A small-molecule ligand and the protein it binds are described below.
Small molecule (SMILES): [H]/N=C(\NCCC[C@H](N)C(=O)O)N[N+](=O)[O-]

Sequence of chain 1.A:
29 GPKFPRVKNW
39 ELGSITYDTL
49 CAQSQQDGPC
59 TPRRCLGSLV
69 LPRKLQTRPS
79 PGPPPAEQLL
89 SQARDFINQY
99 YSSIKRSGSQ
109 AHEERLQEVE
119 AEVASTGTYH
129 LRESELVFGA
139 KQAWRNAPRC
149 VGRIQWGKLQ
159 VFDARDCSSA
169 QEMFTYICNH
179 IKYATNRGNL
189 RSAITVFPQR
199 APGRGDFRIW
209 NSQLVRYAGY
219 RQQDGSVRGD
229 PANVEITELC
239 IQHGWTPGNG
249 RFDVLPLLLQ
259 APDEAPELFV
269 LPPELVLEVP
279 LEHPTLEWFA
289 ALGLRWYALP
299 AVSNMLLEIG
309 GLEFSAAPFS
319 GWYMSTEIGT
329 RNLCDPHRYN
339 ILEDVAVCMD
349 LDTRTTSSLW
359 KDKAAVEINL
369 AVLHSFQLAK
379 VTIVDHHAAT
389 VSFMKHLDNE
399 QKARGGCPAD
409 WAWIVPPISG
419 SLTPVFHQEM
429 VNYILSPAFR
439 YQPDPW

Binding-site contacts:
Ligand atom O3 contacts residue GLY319 of chain 1.A at 3.4 Å (h-bond).
Ligand atom N contacts residue GLU325 of chain 1.A at 2.9 Å (salt-bridge).
Ligand atom O contacts residue TYR321 of chain 1.A at 2.6 Å (h-bond).
Ligand atom N1 contacts residue HEM1 of chain 1.D at 3.6 Å.
Ligand atom CB contacts residue GLU325 of chain 1.A at 2.8 Å.
Ligand atom C contacts residue GLU325 of chain 1.A at 4.0 Å.
Ligand atom CZ contacts residue GLU325 of chain 1.A at 3.4 Å.
Ligand atom NH2 contacts residue HEM1 of chain 1.D at 3.5 Å.
Ligand atom NE contacts residue GLU325 of chain 1.A at 2.5 Å (salt-bridge).
Ligand atom O2 contacts residue SER318 of chain 1.A at 3.4 Å.
Ligand atom CG contacts residue HEM1 of chain 1.D at 3.5 Å.
Ligand atom O2 contacts residue PHE317 of chain 1.A at 3.8 Å.
Ligand atom N1 contacts residue GLY319 of chain 1.A at 3.6 Å (h-bond).
Ligand atom OXT contacts residue ASN330 of chain 1.A at 2.9 Å (h-bond).
Ligand atom O contacts residue TYR295 of chain 1.A at 3.5 Å (h-bond).
Ligand atom O3 contacts residue TRP320 of chain 1.A at 3.1 Å (h-bond).
Ligand atom CG contacts residue GLU325 of chain 1.A at 3.1 Å.
Ligand atom O contacts residue GLN211 of chain 1.A at 3.0 Å (h-bond).
Ligand atom NH2 contacts residue TRP320 of chain 1.A at 3.2 Å (h-bond).
Ligand atom N1 contacts residue PRO298 of chain 1.A at 3.8 Å.
Ligand atom CD contacts residue GLU325 of chain 1.A at 3.4 Å.
Ligand atom C contacts residue TYR321 of chain 1.A at 3.4 Å (hydrophobic).
Ligand atom NH2 contacts residue PRO298 of chain 1.A at 3.9 Å.
Ligand atom O2 contacts residue PRO298 of chain 1.A at 3.9 Å.
Ligand atom N contacts residue HEM1 of chain 1.D at 2.7 Å (h-bond).
Ligand atom CB contacts residue GLN211 of chain 1.A at 3.8 Å.
Ligand atom O2 contacts residue HEM1 of chain 1.D at 3.4 Å.
Ligand atom CA contacts residue GLU325 of chain 1.A at 3.4 Å.
Ligand atom O3 contacts residue PRO298 of chain 1.A at 3.7 Å.
Ligand atom C contacts residue GLN211 of chain 1.A at 3.6 Å.
Ligand atom OXT contacts residue GLU325 of chain 1.A at 3.7 Å.
Ligand atom C contacts residue ASN330 of chain 1.A at 3.8 Å.
Ligand atom NH2 contacts residue GLU325 of chain 1.A at 3.0 Å (salt-bridge).
Ligand atom CZ contacts residue PRO298 of chain 1.A at 3.9 Å (hydrophobic).
Ligand atom CZ contacts residue HEM1 of chain 1.D at 4.0 Å.
Ligand atom O2 contacts residue GLY319 of chain 1.A at 2.9 Å (h-bond).
Ligand atom O3 contacts residue HEM1 of chain 1.D at 3.3 Å.
Ligand atom CA contacts residue HEM1 of chain 1.D at 3.7 Å.
Ligand atom OXT contacts residue TYR321 of chain 1.A at 3.3 Å.
Ligand atom CA contacts residue GLN211 of chain 1.A at 3.5 Å.